Sequence of chain 2.A:
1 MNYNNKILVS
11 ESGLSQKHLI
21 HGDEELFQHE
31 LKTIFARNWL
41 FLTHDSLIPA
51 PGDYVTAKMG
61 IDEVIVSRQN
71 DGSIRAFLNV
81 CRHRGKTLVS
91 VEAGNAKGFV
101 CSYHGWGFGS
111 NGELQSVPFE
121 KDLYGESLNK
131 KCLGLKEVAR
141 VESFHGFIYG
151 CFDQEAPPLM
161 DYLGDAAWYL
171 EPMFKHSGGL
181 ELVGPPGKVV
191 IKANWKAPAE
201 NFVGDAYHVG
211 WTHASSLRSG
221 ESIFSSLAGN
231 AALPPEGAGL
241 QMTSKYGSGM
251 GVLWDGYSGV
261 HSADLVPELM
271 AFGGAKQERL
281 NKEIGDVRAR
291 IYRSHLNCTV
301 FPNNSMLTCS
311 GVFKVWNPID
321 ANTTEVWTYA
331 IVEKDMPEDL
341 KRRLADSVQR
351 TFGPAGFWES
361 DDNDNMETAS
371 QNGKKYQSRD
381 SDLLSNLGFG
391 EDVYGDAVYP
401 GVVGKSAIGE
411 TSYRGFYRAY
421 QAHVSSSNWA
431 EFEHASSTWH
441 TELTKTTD

Binding-site contacts:
Ligand atom C7 contacts residue LEU307 of chain 2.A at 4.0 Å (hydrophobic).
Ligand atom C1 contacts residue VAL209 of chain 2.A at 4.0 Å (hydrophobic).
Ligand atom O2 contacts residue HIS208 of chain 2.A at 3.5 Å (h-bond).
Ligand atom C18 contacts residue PHE352 of chain 2.A at 3.9 Å (hydrophobic).
Ligand atom C8 contacts residue ASN201 of chain 2.A at 3.4 Å.
Ligand atom C8 contacts residue HIS208 of chain 2.A at 4.0 Å.
Ligand atom O2 contacts residue FE1 of chain 2.F at 2.4 Å.
Ligand atom C3 contacts residue VAL209 of chain 2.A at 4.0 Å (hydrophobic).
Ligand atom O3 contacts residue ASN201 of chain 2.A at 2.5 Å (h-bond).
Ligand atom C18 contacts residue FE1 of chain 2.F at 2.7 Å.
Ligand atom C17 contacts residue LEU307 of chain 2.A at 4.0 Å (hydrophobic).
Ligand atom C18 contacts residue HIS208 of chain 2.A at 3.6 Å.
Ligand atom C17 contacts residue PHE202 of chain 2.A at 3.8 Å (hydrophobic).
Ligand atom N contacts residue ASN297 of chain 2.A at 3.2 Å (h-bond).
Ligand atom O2 contacts residue ASP362 of chain 2.A at 4.0 Å.
Ligand atom C2 contacts residue HIS295 of chain 2.A at 3.9 Å.
Ligand atom O3 contacts residue HIS208 of chain 2.A at 3.2 Å (h-bond).
Ligand atom C3 contacts residue HIS295 of chain 2.A at 3.5 Å.
Ligand atom O3 contacts residue FE1 of chain 2.F at 2.3 Å.
Ligand atom C4 contacts residue LEU253 of chain 2.A at 3.8 Å (hydrophobic).
Ligand atom O3 contacts residue ASP362 of chain 2.A at 3.4 Å (salt-bridge).
Ligand atom C5 contacts residue ASN297 of chain 2.A at 3.6 Å.
Ligand atom C18 contacts residue ASN201 of chain 2.A at 3.6 Å.
Ligand atom C18 contacts residue ASP362 of chain 2.A at 4.0 Å.
Ligand atom C4 contacts residue HIS295 of chain 2.A at 3.9 Å.
Ligand atom C contacts residue VAL209 of chain 2.A at 3.9 Å (hydrophobic).
Ligand atom O3 contacts residue PHE202 of chain 2.A at 4.0 Å.
Ligand atom N contacts residue ASP205 of chain 2.A at 3.0 Å (salt-bridge).
Ligand atom C contacts residue ASN297 of chain 2.A at 3.6 Å.
Ligand atom C3 contacts residue PHE224 of chain 2.A at 4.0 Å (hydrophobic).
Ligand atom C5 contacts residue VAL209 of chain 2.A at 3.8 Å (hydrophobic).
Ligand atom C4 contacts residue VAL209 of chain 2.A at 3.9 Å (hydrophobic).
Ligand atom N contacts residue ASN201 of chain 2.A at 4.0 Å.
Ligand atom C8 contacts residue ASN297 of chain 2.A at 3.9 Å.
Ligand atom C18 contacts residue HIS213 of chain 2.A at 4.0 Å.
Ligand atom O2 contacts residue HIS213 of chain 2.A at 3.0 Å (h-bond).
Ligand atom C8 contacts residue ASP205 of chain 2.A at 3.6 Å.
Ligand atom O2 contacts residue PHE352 of chain 2.A at 3.7 Å.
Ligand atom C contacts residue ASP205 of chain 2.A at 3.8 Å.
Ligand atom C8 contacts residue PHE202 of chain 2.A at 4.0 Å (hydrophobic).

A small-molecule ligand and the protein it binds are described below.
Small molecule (SMILES): O=C(O)Cc1c[nH]c2ccccc12